Binding-site contacts:
Ligand atom C1 contacts residue GLN196 of chain 1.A at 3.5 Å.
Ligand atom C5 contacts residue TRP235 of chain 1.A at 4.1 Å (hydrophobic).
Ligand atom O2 contacts residue GLN196 of chain 1.A at 3.2 Å.
Ligand atom C2 contacts residue GLN196 of chain 1.A at 3.5 Å.
Ligand atom C4 contacts residue ARG200 of chain 1.A at 4.2 Å.
Ligand atom O3 contacts residue ARG200 of chain 1.A at 2.9 Å (salt-bridge).
Ligand atom C3 contacts residue GLN196 of chain 1.A at 4.4 Å.
Ligand atom O5 contacts residue GLN196 of chain 1.A at 4.2 Å.
Ligand atom O3 contacts residue SER197 of chain 1.A at 3.7 Å.
Ligand atom O1 contacts residue TYR198 of chain 1.A at 3.4 Å.
Ligand atom C5 contacts residue ASN175 of chain 1.A at 3.8 Å.
Ligand atom C3 contacts residue TYR198 of chain 1.A at 3.5 Å (hydrophobic).
Ligand atom C2 contacts residue ASN175 of chain 1.A at 4.0 Å.
Ligand atom O4 contacts residue ASN175 of chain 1.A at 4.1 Å.
Ligand atom O3 contacts residue GLN196 of chain 1.A at 4.1 Å.
Ligand atom O1 contacts residue GLN196 of chain 1.A at 4.1 Å.
Ligand atom C2 contacts residue SER197 of chain 1.A at 4.3 Å.
Ligand atom O3 contacts residue TYR198 of chain 1.A at 2.7 Å (h-bond).
Ligand atom C4 contacts residue TRP235 of chain 1.A at 4.2 Å (hydrophobic).
Ligand atom O2 contacts residue TYR198 of chain 1.A at 2.9 Å (h-bond).
Ligand atom O2 contacts residue SER197 of chain 1.A at 3.5 Å (h-bond).
Ligand atom C1 contacts residue ASN175 of chain 1.A at 3.6 Å.
Ligand atom C1 contacts residue GLU138 of chain 1.A at 4.5 Å.
Ligand atom C3 contacts residue TRP235 of chain 1.A at 3.9 Å (hydrophobic).
Ligand atom C2 contacts residue TYR198 of chain 1.A at 4.0 Å (hydrophobic).
Ligand atom C3 contacts residue ARG200 of chain 1.A at 4.0 Å.
Ligand atom O4 contacts residue ARG200 of chain 1.A at 3.0 Å (salt-bridge).
Ligand atom O5 contacts residue ASN175 of chain 1.A at 2.9 Å (h-bond).
Ligand atom O5 contacts residue GLU138 of chain 1.A at 4.4 Å.
Ligand atom C6 contacts residue ASN175 of chain 1.A at 3.5 Å.
Ligand atom C1 contacts residue TYR198 of chain 1.A at 4.2 Å (hydrophobic).
Ligand atom C2 contacts residue ARG200 of chain 1.A at 4.1 Å.
Ligand atom O1 contacts residue TRP235 of chain 1.A at 3.7 Å.

Sequence of chain 1.A:
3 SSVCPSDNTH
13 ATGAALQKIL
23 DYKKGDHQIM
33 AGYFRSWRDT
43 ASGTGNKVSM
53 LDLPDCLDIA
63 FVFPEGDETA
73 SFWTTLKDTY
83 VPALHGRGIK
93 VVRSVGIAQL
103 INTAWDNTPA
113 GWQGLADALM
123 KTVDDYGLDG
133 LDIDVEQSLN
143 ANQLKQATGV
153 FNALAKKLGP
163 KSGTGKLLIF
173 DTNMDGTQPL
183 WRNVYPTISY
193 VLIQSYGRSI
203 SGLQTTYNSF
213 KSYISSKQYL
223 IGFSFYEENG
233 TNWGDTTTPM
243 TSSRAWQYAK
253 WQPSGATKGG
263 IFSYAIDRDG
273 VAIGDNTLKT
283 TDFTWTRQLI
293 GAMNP

This small molecule binds to this protein.
Small molecule (SMILES): C[C@@H]1O[C@@H](O)[C@@H](O)[C@H](O)[C@@H]1O